The small molecule below binds the protein below.
Small molecule (SMILES): CC(=O)N[C@@H]1[C@@H](O[C@H]2O[C@@H](C)[C@@H](O)[C@@H](O)[C@@H]2O)[C@H](O[C@@H]2O[C@H](CO)[C@H](O)[C@H](O[C@]3(C(=O)O)C[C@H](O)[C@@H](NC(C)=O)[C@H]([C@H](O)[C@H](O)CO)O3)[C@H]2O)[C@@H](COS(=O)(=O)O)O[C@H]1O

Sequence of chain 1.C:
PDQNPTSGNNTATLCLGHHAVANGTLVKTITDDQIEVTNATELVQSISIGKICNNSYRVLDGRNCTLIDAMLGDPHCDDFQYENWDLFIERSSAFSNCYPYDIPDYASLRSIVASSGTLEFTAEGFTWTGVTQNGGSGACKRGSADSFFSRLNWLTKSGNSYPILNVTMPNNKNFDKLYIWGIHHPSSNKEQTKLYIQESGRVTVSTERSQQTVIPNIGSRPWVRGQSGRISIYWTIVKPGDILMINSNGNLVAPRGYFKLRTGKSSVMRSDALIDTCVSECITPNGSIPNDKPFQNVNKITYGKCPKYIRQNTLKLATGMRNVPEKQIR

Binding-site contacts:
Ligand atom C1 contacts residue GLY138 of chain 1.C at 3.7 Å.
Ligand atom C5 contacts residue GLY136 of chain 1.C at 3.8 Å.
Ligand atom O10 contacts residue TRP154 of chain 1.C at 3.7 Å.
Ligand atom O4 contacts residue GLN227 of chain 1.C at 2.8 Å (h-bond).
Ligand atom O1A contacts residue SER137 of chain 1.C at 2.5 Å (h-bond).
Ligand atom O1B contacts residue GLY138 of chain 1.C at 2.8 Å (h-bond).
Ligand atom O1A contacts residue GLN227 of chain 1.C at 2.9 Å.
Ligand atom C3 contacts residue GLY226 of chain 1.C at 3.8 Å.
Ligand atom O6 contacts residue GLN227 of chain 1.C at 3.6 Å.
Ligand atom C11 contacts residue LEU195 of chain 1.C at 3.3 Å (hydrophobic).
Ligand atom O8 contacts residue TRP154 of chain 1.C at 3.6 Å.
Ligand atom C4 contacts residue GLY226 of chain 1.C at 3.0 Å.
Ligand atom N5 contacts residue GLY136 of chain 1.C at 3.0 Å (h-bond).
Ligand atom O3 contacts residue TRP223 of chain 1.C at 3.1 Å.
Ligand atom O9 contacts residue TYR99 of chain 1.C at 3.0 Å (h-bond).
Ligand atom O8 contacts residue GLN227 of chain 1.C at 2.9 Å (h-bond).
Ligand atom C4 contacts residue GLY136 of chain 1.C at 3.5 Å.
Ligand atom O8 contacts residue TYR99 of chain 1.C at 2.8 Å (h-bond).
Ligand atom O9 contacts residue GLY229 of chain 1.C at 3.7 Å.
Ligand atom C9 contacts residue GLU191 of chain 1.C at 3.4 Å.
Ligand atom O9 contacts residue LYS194 of chain 1.C at 3.0 Å (salt-bridge).
Ligand atom C2 contacts residue GLN227 of chain 1.C at 3.8 Å.
Ligand atom O9 contacts residue GLU191 of chain 1.C at 2.8 Å (salt-bridge).
Ligand atom C8 contacts residue GLN227 of chain 1.C at 3.5 Å.
Ligand atom O6 contacts residue GLU191 of chain 1.C at 3.1 Å (salt-bridge).
Ligand atom O1B contacts residue SER137 of chain 1.C at 3.5 Å (h-bond).
Ligand atom O4 contacts residue TRP223 of chain 1.C at 3.3 Å (h-bond).
Ligand atom C1 contacts residue SER137 of chain 1.C at 3.4 Å.
Ligand atom O4 contacts residue GLY226 of chain 1.C at 2.6 Å (h-bond).
Ligand atom O8 contacts residue LYS194 of chain 1.C at 3.6 Å.
Ligand atom O3 contacts residue GLY226 of chain 1.C at 3.5 Å (h-bond).
Ligand atom C1 contacts residue GLN227 of chain 1.C at 3.2 Å.
Ligand atom C9 contacts residue TYR99 of chain 1.C at 3.5 Å (hydrophobic).
Ligand atom C9 contacts residue HIS184 of chain 1.C at 3.2 Å.
Ligand atom O9 contacts residue HIS184 of chain 1.C at 2.9 Å (h-bond).
Ligand atom S contacts residue LYS194 of chain 1.C at 3.7 Å.
Ligand atom C6 contacts residue GLU191 of chain 1.C at 3.4 Å.
Ligand atom O1B contacts residue GLN227 of chain 1.C at 3.7 Å.
Ligand atom C8 contacts residue TYR99 of chain 1.C at 3.7 Å (hydrophobic).
Ligand atom O3 contacts residue GLN227 of chain 1.C at 3.6 Å (h-bond).